This protein binds this small molecule.
Small molecule (SMILES): Cc1cc(CCCCCOc2ccc(C3=NCCO3)cc2)on1

Sequence of chain 5.C:
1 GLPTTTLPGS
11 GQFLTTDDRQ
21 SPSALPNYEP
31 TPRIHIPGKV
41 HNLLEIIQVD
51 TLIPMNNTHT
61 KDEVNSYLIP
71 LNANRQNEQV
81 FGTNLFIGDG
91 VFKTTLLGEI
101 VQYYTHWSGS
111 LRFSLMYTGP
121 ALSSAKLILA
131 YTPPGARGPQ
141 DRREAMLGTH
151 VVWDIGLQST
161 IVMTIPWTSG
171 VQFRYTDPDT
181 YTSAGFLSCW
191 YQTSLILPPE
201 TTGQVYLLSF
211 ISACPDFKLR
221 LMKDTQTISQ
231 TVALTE

Binding-site contacts:
Ligand atom C3C contacts residue TYR128 of chain 5.A at 3.4 Å (hydrophobic).
Ligand atom C2C contacts residue TYR197 of chain 5.A at 3.7 Å (hydrophobic).
Ligand atom N3A contacts residue TYR152 of chain 5.A at 3.5 Å.
Ligand atom N2 contacts residue LEU106 of chain 5.A at 3.8 Å.
Ligand atom O1B contacts residue TYR128 of chain 5.A at 3.4 Å (h-bond).
Ligand atom C1B contacts residue TYR128 of chain 5.A at 3.6 Å (hydrophobic).
Ligand atom C1B contacts residue ILE104 of chain 5.A at 4.0 Å (hydrophobic).
Ligand atom C4C contacts residue VAL188 of chain 5.A at 3.7 Å (hydrophobic).
Ligand atom C1B contacts residue VAL188 of chain 5.A at 3.8 Å (hydrophobic).
Ligand atom C2A contacts residue PHE186 of chain 5.A at 3.3 Å (hydrophobic).
Ligand atom C5A contacts residue VAL176 of chain 5.A at 3.6 Å (hydrophobic).
Ligand atom C1C contacts residue TYR128 of chain 5.A at 3.7 Å (hydrophobic).
Ligand atom O1A contacts residue PHE186 of chain 5.A at 3.0 Å.
Ligand atom C6B contacts residue TYR128 of chain 5.A at 3.3 Å (hydrophobic).
Ligand atom C5C contacts residue VAL191 of chain 5.A at 3.8 Å (hydrophobic).
Ligand atom O1 contacts residue MET221 of chain 5.A at 3.9 Å.
Ligand atom O1 contacts residue LEU106 of chain 5.A at 3.7 Å.
Ligand atom C5 contacts residue LEU106 of chain 5.A at 3.8 Å (hydrophobic).
Ligand atom C6B contacts residue ILE104 of chain 5.A at 3.6 Å (hydrophobic).
Ligand atom C2A contacts residue TYR152 of chain 5.A at 3.6 Å (hydrophobic).
Ligand atom N2 contacts residue ASN219 of chain 5.A at 3.8 Å.
Ligand atom C5B contacts residue PHE186 of chain 5.A at 3.9 Å (hydrophobic).
Ligand atom N3A contacts residue PHE186 of chain 5.A at 4.0 Å.
Ligand atom C31 contacts residue ASN219 of chain 5.A at 3.3 Å.
Ligand atom O1B contacts residue ILE104 of chain 5.A at 3.9 Å.
Ligand atom C5B contacts residue MET224 of chain 5.A at 3.8 Å (hydrophobic).
Ligand atom C3B contacts residue VAL188 of chain 5.A at 3.8 Å (hydrophobic).
Ligand atom C4B contacts residue PHE186 of chain 5.A at 3.6 Å (hydrophobic).
Ligand atom C2B contacts residue VAL188 of chain 5.A at 3.5 Å (hydrophobic).
Ligand atom N3A contacts residue ALA24 of chain 5.C at 3.8 Å.
Ligand atom C3B contacts residue TYR152 of chain 5.A at 3.7 Å (hydrophobic).
Ligand atom C5A contacts residue PHE186 of chain 5.A at 3.5 Å (hydrophobic).
Ligand atom N3A contacts residue PRO174 of chain 5.A at 3.7 Å.
Ligand atom C4A contacts residue PRO174 of chain 5.A at 3.1 Å (hydrophobic).
Ligand atom C4C contacts residue VAL191 of chain 5.A at 3.0 Å (hydrophobic).
Ligand atom C4 contacts residue LEU106 of chain 5.A at 3.9 Å (hydrophobic).
Ligand atom C4 contacts residue TYR197 of chain 5.A at 3.8 Å (hydrophobic).
Ligand atom C4B contacts residue TYR152 of chain 5.A at 3.8 Å (hydrophobic).
Ligand atom C1C contacts residue LEU106 of chain 5.A at 3.8 Å (hydrophobic).
Ligand atom C3 contacts residue ASN219 of chain 5.A at 4.0 Å.

Sequence of chain 5.A:
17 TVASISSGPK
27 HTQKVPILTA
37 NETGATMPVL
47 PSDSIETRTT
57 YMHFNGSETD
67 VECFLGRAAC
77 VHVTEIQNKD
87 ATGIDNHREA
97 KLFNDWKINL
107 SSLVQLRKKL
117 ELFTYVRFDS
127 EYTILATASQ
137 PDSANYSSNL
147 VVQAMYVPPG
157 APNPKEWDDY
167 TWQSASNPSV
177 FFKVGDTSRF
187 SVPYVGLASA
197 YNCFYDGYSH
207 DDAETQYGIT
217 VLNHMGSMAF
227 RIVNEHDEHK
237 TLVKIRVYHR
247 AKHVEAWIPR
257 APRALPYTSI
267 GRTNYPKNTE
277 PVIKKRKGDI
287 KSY